Sequence of chain 3.C:
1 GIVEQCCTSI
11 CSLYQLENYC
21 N

The small molecule below binds the protein below.
Small molecule (SMILES): Cc1cccc(O)c1

Sequence of chain 3.D:
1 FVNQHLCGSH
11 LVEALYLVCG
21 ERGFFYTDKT

Binding-site contacts:
Ligand atom C3 contacts residue GLU17 of chain 3.C at 4.3 Å.
Ligand atom C4 contacts residue LEU13 of chain 3.C at 3.7 Å (hydrophobic).
Ligand atom C7 contacts residue TYR14 of chain 3.C at 3.7 Å (hydrophobic).
Ligand atom C5 contacts residue LEU13 of chain 3.C at 3.9 Å (hydrophobic).
Ligand atom C7 contacts residue LEU13 of chain 3.C at 3.5 Å (hydrophobic).
Ligand atom C2 contacts residue VAL18 of chain 3.D at 3.8 Å (hydrophobic).
Ligand atom O1 contacts residue VAL18 of chain 3.D at 2.8 Å (h-bond).
Ligand atom O1 contacts residue LEU17 of chain 3.D at 4.2 Å.
Ligand atom C2 contacts residue GLU17 of chain 3.C at 3.9 Å.
Ligand atom C7 contacts residue GLU17 of chain 3.C at 3.6 Å.
Ligand atom C3 contacts residue LEU13 of chain 3.C at 3.7 Å (hydrophobic).
Ligand atom C1 contacts residue VAL18 of chain 3.D at 3.9 Å (hydrophobic).